A small-molecule ligand and the protein it binds are described below.
Small molecule (SMILES): CCN(CC)CCC[C@@H](C)Nc1c2ccc(Cl)cc2nc2ccc(OC)cc12

Binding-site contacts:
Ligand atom C6 contacts residue TYR15 of chain 1.A at 3.7 Å (hydrophobic).
Ligand atom C6 contacts residue TYR147 of chain 1.A at 3.6 Å (hydrophobic).
Ligand atom C14 contacts residue TYR15 of chain 1.A at 3.7 Å (hydrophobic).
Ligand atom C22 contacts residue GLU246 of chain 1.A at 3.5 Å.
Ligand atom C10 contacts residue CYS196 of chain 1.A at 3.7 Å (hydrophobic).
Ligand atom O contacts residue SAH1 of chain 1.C at 3.6 Å (h-bond).
Ligand atom C7 contacts residue TYR15 of chain 1.A at 3.4 Å (hydrophobic).
Ligand atom C19 contacts residue TYR147 of chain 1.A at 3.2 Å (hydrophobic).
Ligand atom C22 contacts residue TYR146 of chain 1.A at 3.8 Å (hydrophobic).
Ligand atom C12 contacts residue GLU246 of chain 1.A at 3.8 Å.
Ligand atom C23 contacts residue TRP179 of chain 1.A at 3.7 Å (hydrophobic).
Ligand atom C10 contacts residue TYR15 of chain 1.A at 3.6 Å (hydrophobic).
Ligand atom C13 contacts residue TYR15 of chain 1.A at 3.5 Å (hydrophobic).
Ligand atom C14 contacts residue VAL16 of chain 1.A at 3.5 Å (hydrophobic).
Ligand atom C16 contacts residue PHE243 of chain 1.A at 3.2 Å (hydrophobic).
Ligand atom C2 contacts residue SAH1 of chain 1.C at 3.6 Å.
Ligand atom C20 contacts residue TYR146 of chain 1.A at 3.4 Å (hydrophobic).
Ligand atom C3 contacts residue TYR147 of chain 1.A at 3.8 Å (hydrophobic).
Ligand atom C10 contacts residue LEU195 of chain 1.A at 3.7 Å (hydrophobic).
Ligand atom C4 contacts residue TYR15 of chain 1.A at 3.7 Å (hydrophobic).
Ligand atom C22 contacts residue TRP183 of chain 1.A at 3.5 Å (hydrophobic).
Ligand atom C5 contacts residue TYR147 of chain 1.A at 3.7 Å (hydrophobic).
Ligand atom CL contacts residue LEU195 of chain 1.A at 3.6 Å.
Ligand atom C18 contacts residue TYR147 of chain 1.A at 3.6 Å (hydrophobic).
Ligand atom N1 contacts residue TYR147 of chain 1.A at 3.6 Å.
Ligand atom CL contacts residue ASP193 of chain 1.A at 3.2 Å.
Ligand atom C23 contacts residue TRP183 of chain 1.A at 3.7 Å (hydrophobic).
Ligand atom C22 contacts residue CYS196 of chain 1.A at 3.6 Å (hydrophobic).
Ligand atom C11 contacts residue TYR15 of chain 1.A at 3.3 Å (hydrophobic).
Ligand atom C17 contacts residue TYR147 of chain 1.A at 3.5 Å (hydrophobic).
Ligand atom C5 contacts residue TYR15 of chain 1.A at 3.6 Å (hydrophobic).
Ligand atom C13 contacts residue GLU246 of chain 1.A at 3.8 Å.
Ligand atom C11 contacts residue CYS196 of chain 1.A at 3.7 Å (hydrophobic).
Ligand atom C8 contacts residue TYR15 of chain 1.A at 3.5 Å (hydrophobic).
Ligand atom N1 contacts residue TYR15 of chain 1.A at 3.7 Å.
Ligand atom C12 contacts residue TYR15 of chain 1.A at 3.5 Å (hydrophobic).
Ligand atom N2 contacts residue TYR15 of chain 1.A at 3.8 Å.
Ligand atom C18 contacts residue PHE243 of chain 1.A at 3.5 Å (hydrophobic).
Ligand atom C9 contacts residue TYR15 of chain 1.A at 3.6 Å (hydrophobic).
Ligand atom C4 contacts residue TYR147 of chain 1.A at 3.5 Å (hydrophobic).

Sequence of chain 1.A:
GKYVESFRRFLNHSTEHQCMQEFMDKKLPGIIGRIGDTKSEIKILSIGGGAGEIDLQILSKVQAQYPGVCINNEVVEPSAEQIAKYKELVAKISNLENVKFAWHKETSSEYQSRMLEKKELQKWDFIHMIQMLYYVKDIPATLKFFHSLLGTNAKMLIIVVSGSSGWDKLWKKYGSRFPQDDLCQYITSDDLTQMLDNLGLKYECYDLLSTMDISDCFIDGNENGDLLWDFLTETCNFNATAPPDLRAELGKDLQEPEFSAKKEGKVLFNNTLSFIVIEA